A protein and the small-molecule ligand that binds it are described below.
Small molecule (SMILES): CC(=O)N[C@@H]1[C@@H](O)[C@H](O)[C@@H](CO)O[C@H]1O

Binding-site contacts:
Ligand atom C8 contacts residue SER60 of chain 1.G at 4.4 Å.
Ligand atom C7 contacts residue ASN61 of chain 1.G at 3.3 Å.
Ligand atom O6 contacts residue TYR28 of chain 1.G at 4.5 Å.
Ligand atom O5 contacts residue ASN61 of chain 1.G at 2.4 Å (h-bond).
Ligand atom C3 contacts residue ASN61 of chain 1.G at 3.9 Å.
Ligand atom C4 contacts residue ASN61 of chain 1.G at 4.3 Å.
Ligand atom C5 contacts residue ASN61 of chain 1.G at 3.8 Å.
Ligand atom C1 contacts residue ASN61 of chain 1.G at 1.5 Å.
Ligand atom C8 contacts residue ASN61 of chain 1.G at 3.8 Å.
Ligand atom C8 contacts residue PHE59 of chain 1.G at 3.5 Å (hydrophobic).
Ligand atom N2 contacts residue ASN61 of chain 1.G at 3.0 Å (h-bond).
Ligand atom O7 contacts residue ASN61 of chain 1.G at 3.2 Å (h-bond).
Ligand atom C2 contacts residue ASN61 of chain 1.G at 2.5 Å.

Sequence of chain 1.G:
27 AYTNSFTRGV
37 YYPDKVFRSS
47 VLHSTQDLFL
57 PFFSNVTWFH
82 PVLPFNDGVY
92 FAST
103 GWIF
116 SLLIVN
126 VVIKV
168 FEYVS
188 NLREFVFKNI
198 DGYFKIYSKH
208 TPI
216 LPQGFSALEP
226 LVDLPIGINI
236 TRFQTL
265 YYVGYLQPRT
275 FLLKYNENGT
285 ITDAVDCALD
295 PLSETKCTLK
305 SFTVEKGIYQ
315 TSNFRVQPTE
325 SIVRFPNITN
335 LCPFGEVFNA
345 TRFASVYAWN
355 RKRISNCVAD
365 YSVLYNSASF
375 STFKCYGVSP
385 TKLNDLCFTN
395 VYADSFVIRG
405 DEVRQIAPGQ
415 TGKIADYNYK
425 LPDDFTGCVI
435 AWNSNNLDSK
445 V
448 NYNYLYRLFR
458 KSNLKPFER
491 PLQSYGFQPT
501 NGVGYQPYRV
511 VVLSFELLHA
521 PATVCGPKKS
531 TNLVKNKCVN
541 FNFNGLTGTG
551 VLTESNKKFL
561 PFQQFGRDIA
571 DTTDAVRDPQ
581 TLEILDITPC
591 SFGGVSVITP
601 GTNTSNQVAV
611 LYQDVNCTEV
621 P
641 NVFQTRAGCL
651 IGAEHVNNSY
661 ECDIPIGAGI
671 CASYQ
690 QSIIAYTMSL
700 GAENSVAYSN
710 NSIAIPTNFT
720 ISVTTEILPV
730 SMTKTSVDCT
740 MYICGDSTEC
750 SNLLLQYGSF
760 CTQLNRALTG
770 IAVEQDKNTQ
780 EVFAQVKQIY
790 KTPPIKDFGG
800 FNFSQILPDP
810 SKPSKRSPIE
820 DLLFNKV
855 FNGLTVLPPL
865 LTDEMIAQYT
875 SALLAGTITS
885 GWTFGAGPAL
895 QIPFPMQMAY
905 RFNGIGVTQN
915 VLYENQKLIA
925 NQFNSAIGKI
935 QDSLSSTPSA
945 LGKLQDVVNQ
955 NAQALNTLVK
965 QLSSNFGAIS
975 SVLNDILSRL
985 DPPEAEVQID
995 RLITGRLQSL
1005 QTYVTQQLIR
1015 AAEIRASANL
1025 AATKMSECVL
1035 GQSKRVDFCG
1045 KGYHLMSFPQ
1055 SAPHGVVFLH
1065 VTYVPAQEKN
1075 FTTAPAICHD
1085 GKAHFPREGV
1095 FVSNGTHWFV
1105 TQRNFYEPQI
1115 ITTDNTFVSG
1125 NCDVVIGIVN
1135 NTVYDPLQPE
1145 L